This small molecule binds to this protein.
Small molecule (SMILES): CC(=O)N[C@H]1[C@H](O[C@H]2[C@H](O)[C@@H](NC(C)=O)CO[C@@H]2CO)O[C@H](CO)[C@@H](O)[C@@H]1O

Sequence of chain 1.F:
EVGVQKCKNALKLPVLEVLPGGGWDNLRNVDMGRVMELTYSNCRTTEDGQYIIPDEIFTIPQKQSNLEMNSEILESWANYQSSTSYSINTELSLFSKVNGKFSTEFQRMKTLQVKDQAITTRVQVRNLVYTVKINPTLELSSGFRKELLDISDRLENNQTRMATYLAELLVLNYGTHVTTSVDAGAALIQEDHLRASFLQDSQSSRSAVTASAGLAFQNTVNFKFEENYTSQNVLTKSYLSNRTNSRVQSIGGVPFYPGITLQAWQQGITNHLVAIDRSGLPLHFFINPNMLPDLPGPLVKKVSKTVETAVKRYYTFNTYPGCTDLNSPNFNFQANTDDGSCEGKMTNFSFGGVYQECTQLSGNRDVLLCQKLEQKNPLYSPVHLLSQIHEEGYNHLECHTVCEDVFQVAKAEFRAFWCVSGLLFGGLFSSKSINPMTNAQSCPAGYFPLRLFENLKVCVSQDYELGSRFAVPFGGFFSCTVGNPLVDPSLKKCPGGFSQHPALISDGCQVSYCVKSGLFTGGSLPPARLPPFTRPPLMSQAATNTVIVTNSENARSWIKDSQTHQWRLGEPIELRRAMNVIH

Sequence of chain 1.E:
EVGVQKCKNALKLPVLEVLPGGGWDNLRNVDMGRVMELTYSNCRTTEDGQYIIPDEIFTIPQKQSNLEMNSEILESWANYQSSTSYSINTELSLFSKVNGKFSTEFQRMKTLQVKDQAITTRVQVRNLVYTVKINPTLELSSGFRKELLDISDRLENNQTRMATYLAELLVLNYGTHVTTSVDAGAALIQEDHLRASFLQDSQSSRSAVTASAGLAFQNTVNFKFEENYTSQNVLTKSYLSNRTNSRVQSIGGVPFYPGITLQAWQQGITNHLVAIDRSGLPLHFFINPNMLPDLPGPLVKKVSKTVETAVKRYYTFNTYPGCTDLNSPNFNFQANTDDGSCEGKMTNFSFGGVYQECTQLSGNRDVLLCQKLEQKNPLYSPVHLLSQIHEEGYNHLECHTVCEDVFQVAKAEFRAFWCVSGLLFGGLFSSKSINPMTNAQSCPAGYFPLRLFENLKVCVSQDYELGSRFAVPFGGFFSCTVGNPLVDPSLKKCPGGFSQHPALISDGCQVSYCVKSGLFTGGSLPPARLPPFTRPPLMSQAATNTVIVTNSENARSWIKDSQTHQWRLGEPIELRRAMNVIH

Binding-site contacts:
Ligand atom O7 contacts residue THR590 of chain 1.E at 4.0 Å.
Ligand atom C4 contacts residue ASN168 of chain 1.E at 4.3 Å.
Ligand atom O7 contacts residue ASN168 of chain 1.E at 3.5 Å (h-bond).
Ligand atom O5 contacts residue ASN168 of chain 1.E at 2.4 Å (h-bond).
Ligand atom C8 contacts residue THR590 of chain 1.E at 4.5 Å.
Ligand atom O6 contacts residue GLN587 of chain 1.E at 4.4 Å.
Ligand atom C7 contacts residue ASN168 of chain 1.E at 3.3 Å.
Ligand atom C8 contacts residue ASN168 of chain 1.E at 4.4 Å.
Ligand atom C2 contacts residue GLN587 of chain 1.E at 4.5 Å.
Ligand atom N2 contacts residue ASN168 of chain 1.E at 2.9 Å (h-bond).
Ligand atom C3 contacts residue ASN168 of chain 1.E at 3.8 Å.
Ligand atom C1 contacts residue ASN168 of chain 1.E at 1.4 Å.
Ligand atom O7 contacts residue GLN587 of chain 1.E at 3.8 Å.
Ligand atom C5 contacts residue ASN168 of chain 1.E at 3.7 Å.
Ligand atom C8 contacts residue CYS418 of chain 1.F at 4.0 Å (hydrophobic).
Ligand atom C7 contacts residue THR590 of chain 1.E at 4.4 Å.
Ligand atom C2 contacts residue ASN168 of chain 1.E at 2.5 Å.